Sequence of chain 1.A:
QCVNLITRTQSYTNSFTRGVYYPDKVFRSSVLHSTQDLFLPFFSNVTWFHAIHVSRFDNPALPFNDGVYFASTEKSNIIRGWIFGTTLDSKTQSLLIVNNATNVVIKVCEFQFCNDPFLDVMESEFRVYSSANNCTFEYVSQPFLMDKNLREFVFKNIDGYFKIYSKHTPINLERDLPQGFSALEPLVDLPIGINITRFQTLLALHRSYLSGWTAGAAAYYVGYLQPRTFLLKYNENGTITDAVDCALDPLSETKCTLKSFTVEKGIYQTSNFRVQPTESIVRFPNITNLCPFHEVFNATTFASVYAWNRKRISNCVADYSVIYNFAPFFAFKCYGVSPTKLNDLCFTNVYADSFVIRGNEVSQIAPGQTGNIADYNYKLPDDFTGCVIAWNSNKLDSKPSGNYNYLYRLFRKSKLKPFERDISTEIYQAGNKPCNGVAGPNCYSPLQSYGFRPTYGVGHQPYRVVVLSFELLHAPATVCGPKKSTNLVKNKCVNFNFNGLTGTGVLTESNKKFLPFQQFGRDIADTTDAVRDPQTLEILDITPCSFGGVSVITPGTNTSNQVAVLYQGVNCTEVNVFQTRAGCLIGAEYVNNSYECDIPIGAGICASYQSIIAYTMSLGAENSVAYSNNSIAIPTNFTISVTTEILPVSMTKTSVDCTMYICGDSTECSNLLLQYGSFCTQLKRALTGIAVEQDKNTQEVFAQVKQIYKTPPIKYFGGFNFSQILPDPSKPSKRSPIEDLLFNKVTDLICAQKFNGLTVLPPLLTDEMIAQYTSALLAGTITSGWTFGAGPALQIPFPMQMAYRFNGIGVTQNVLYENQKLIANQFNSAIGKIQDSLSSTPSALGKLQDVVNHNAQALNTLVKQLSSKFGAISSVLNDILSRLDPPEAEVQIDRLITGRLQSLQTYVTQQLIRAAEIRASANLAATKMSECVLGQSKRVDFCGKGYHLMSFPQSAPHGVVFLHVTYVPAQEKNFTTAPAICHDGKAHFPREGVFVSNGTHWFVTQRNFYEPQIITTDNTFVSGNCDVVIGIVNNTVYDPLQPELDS

The small molecule below binds the protein below.
Small molecule (SMILES): CC(=O)N[C@@H]1[C@@H](O)[C@H](O)[C@@H](CO)O[C@H]1O

Sequence of chain 1.C:
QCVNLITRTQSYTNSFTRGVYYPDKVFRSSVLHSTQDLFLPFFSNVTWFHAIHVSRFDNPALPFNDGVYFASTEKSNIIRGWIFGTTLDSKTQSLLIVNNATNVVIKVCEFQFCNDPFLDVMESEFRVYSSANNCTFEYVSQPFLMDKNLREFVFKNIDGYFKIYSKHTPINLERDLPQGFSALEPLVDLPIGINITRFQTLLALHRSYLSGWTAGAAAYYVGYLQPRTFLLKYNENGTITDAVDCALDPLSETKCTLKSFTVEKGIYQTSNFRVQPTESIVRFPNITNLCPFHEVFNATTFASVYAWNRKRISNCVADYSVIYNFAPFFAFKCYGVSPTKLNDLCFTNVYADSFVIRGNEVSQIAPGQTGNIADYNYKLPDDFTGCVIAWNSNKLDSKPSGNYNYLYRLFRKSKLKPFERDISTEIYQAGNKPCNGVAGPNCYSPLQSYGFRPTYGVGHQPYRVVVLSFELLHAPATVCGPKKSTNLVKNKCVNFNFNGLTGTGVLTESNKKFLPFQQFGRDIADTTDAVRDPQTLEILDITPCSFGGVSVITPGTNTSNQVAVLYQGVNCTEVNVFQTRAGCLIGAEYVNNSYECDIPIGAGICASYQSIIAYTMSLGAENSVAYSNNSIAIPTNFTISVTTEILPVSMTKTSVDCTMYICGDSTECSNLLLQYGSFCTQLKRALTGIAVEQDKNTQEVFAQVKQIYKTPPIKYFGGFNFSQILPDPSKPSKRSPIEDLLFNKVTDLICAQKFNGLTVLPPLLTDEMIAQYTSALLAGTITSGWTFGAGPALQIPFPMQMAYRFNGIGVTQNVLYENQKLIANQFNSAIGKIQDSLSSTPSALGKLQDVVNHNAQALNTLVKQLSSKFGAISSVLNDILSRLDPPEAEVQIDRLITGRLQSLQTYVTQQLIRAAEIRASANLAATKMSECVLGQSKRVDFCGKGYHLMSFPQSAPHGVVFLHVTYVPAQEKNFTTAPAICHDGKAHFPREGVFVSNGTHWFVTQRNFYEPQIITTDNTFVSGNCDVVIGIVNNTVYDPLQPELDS

Binding-site contacts:
Ligand atom C8 contacts residue TYR792 of chain 1.A at 4.0 Å (hydrophobic).
Ligand atom C4 contacts residue ILE790 of chain 1.A at 4.5 Å (hydrophobic).
Ligand atom N2 contacts residue TYR792 of chain 1.A at 4.1 Å.
Ligand atom C7 contacts residue TYR792 of chain 1.A at 3.5 Å (hydrophobic).
Ligand atom C2 contacts residue ASN705 of chain 1.C at 2.5 Å.
Ligand atom C3 contacts residue ASN705 of chain 1.C at 3.8 Å.
Ligand atom C4 contacts residue ASN705 of chain 1.C at 4.3 Å.
Ligand atom C5 contacts residue ASN705 of chain 1.C at 3.7 Å.
Ligand atom N2 contacts residue ASN705 of chain 1.C at 2.9 Å (h-bond).
Ligand atom O5 contacts residue ASN705 of chain 1.C at 2.5 Å (h-bond).
Ligand atom O7 contacts residue TYR792 of chain 1.A at 3.2 Å.
Ligand atom C2 contacts residue TYR792 of chain 1.A at 4.1 Å (hydrophobic).
Ligand atom O6 contacts residue ASN705 of chain 1.C at 3.9 Å.
Ligand atom C1 contacts residue ASN705 of chain 1.C at 1.4 Å.
Ligand atom C7 contacts residue ASN705 of chain 1.C at 4.0 Å.